Binding-site contacts:
Ligand atom O6 contacts residue TRP38 of chain 52.B at 3.7 Å.
Ligand atom N1 contacts residue TRP38 of chain 52.B at 4.1 Å.
Ligand atom C8 contacts residue TRP38 of chain 52.B at 4.1 Å (hydrophobic).
Ligand atom N7 contacts residue TRP38 of chain 52.B at 3.7 Å.
Ligand atom C5 contacts residue TRP38 of chain 52.B at 3.9 Å (hydrophobic).
Ligand atom N3 contacts residue TRP38 of chain 52.B at 4.3 Å.
Ligand atom O6 contacts residue LYS58 of chain 52.D at 4.2 Å.
Ligand atom C6 contacts residue TRP38 of chain 52.B at 3.9 Å (hydrophobic).
Ligand atom N1 contacts residue LYS58 of chain 52.D at 4.0 Å.
Ligand atom N9 contacts residue TRP38 of chain 52.B at 4.4 Å.
Ligand atom C2 contacts residue TRP38 of chain 52.B at 4.2 Å (hydrophobic).
Ligand atom C4 contacts residue TRP38 of chain 52.B at 4.1 Å (hydrophobic).

Sequence of chain 52.B:
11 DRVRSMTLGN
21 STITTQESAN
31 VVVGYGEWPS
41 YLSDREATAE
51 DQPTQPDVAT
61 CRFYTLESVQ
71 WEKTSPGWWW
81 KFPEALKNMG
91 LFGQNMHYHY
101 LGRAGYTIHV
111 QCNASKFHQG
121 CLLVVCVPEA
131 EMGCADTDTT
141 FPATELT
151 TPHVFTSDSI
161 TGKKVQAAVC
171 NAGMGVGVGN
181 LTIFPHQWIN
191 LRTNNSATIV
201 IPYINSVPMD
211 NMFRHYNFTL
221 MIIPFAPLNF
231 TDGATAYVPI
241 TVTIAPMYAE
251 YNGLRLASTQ

Sequence of chain 52.D:
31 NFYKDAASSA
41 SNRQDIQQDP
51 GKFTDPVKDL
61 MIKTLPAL

A small-molecule ligand and the protein it binds are described below.
Small molecule (SMILES): Nc1nc2[nH]cnc2c(=O)[nH]1